Binding-site contacts:
Ligand atom F3 contacts residue ALA150 of chain 2.A at 3.0 Å.
Ligand atom F3 contacts residue SER175 of chain 2.A at 2.8 Å.
Ligand atom CM4 contacts residue PHE186 of chain 2.A at 3.5 Å (hydrophobic).
Ligand atom C3C contacts residue TYR128 of chain 2.A at 3.1 Å (hydrophobic).
Ligand atom C3A contacts residue PHE186 of chain 2.A at 3.1 Å (hydrophobic).
Ligand atom N3A contacts residue PHE186 of chain 2.A at 3.1 Å.
Ligand atom C4B contacts residue TYR152 of chain 2.A at 3.6 Å (hydrophobic).
Ligand atom F3 contacts residue TYR152 of chain 2.A at 3.6 Å.
Ligand atom C3 contacts residue LEU106 of chain 2.A at 3.4 Å (hydrophobic).
Ligand atom C4 contacts residue LEU106 of chain 2.A at 3.3 Å (hydrophobic).
Ligand atom C2A contacts residue TYR152 of chain 2.A at 3.5 Å (hydrophobic).
Ligand atom CM3 contacts residue ASN219 of chain 2.A at 3.5 Å.
Ligand atom F1 contacts residue PHE186 of chain 2.A at 3.3 Å.
Ligand atom C3B contacts residue MET224 of chain 2.A at 3.6 Å (hydrophobic).
Ligand atom C6B contacts residue TYR152 of chain 2.A at 3.6 Å (hydrophobic).
Ligand atom N1A contacts residue PRO174 of chain 2.A at 3.5 Å.
Ligand atom CM4 contacts residue ALA150 of chain 2.A at 3.7 Å (hydrophobic).
Ligand atom CM6 contacts residue TYR152 of chain 2.A at 3.4 Å (hydrophobic).
Ligand atom CM2 contacts residue MET224 of chain 2.A at 3.5 Å (hydrophobic).
Ligand atom C5B contacts residue TYR152 of chain 2.A at 3.4 Å (hydrophobic).
Ligand atom O1A contacts residue PRO174 of chain 2.A at 3.4 Å.
Ligand atom F2 contacts residue VAL176 of chain 2.A at 2.7 Å.
Ligand atom O1A contacts residue ALA24 of chain 2.C at 3.4 Å.
Ligand atom C1C contacts residue TYR128 of chain 2.A at 3.3 Å (hydrophobic).
Ligand atom CM6 contacts residue VAL191 of chain 2.A at 3.7 Å (hydrophobic).
Ligand atom F2 contacts residue PHE186 of chain 2.A at 3.1 Å.
Ligand atom C4 contacts residue TYR197 of chain 2.A at 3.7 Å (hydrophobic).
Ligand atom C2A contacts residue PHE186 of chain 2.A at 3.3 Å (hydrophobic).
Ligand atom CM2 contacts residue TYR128 of chain 2.A at 3.4 Å (hydrophobic).
Ligand atom O1 contacts residue MET221 of chain 2.A at 3.7 Å.
Ligand atom O1A contacts residue PHE186 of chain 2.A at 3.4 Å.
Ligand atom C1C contacts residue TYR197 of chain 2.A at 3.7 Å (hydrophobic).
Ligand atom CM4 contacts residue VAL176 of chain 2.A at 3.7 Å (hydrophobic).
Ligand atom N1A contacts residue ALA24 of chain 2.C at 3.3 Å.
Ligand atom N3A contacts residue TYR152 of chain 2.A at 3.5 Å.
Ligand atom F3 contacts residue VAL176 of chain 2.A at 3.6 Å.
Ligand atom N1A contacts residue PHE186 of chain 2.A at 3.5 Å.
Ligand atom F1 contacts residue MET224 of chain 2.A at 3.7 Å.
Ligand atom F3 contacts residue PRO174 of chain 2.A at 3.1 Å.
Ligand atom C2C contacts residue TYR128 of chain 2.A at 3.2 Å (hydrophobic).

The protein below binds the small molecule below.
Small molecule (SMILES): Cc1cc(CCCOc2c(C)cc(-c3noc(C(F)(F)F)n3)cc2C)on1

Sequence of chain 2.A:
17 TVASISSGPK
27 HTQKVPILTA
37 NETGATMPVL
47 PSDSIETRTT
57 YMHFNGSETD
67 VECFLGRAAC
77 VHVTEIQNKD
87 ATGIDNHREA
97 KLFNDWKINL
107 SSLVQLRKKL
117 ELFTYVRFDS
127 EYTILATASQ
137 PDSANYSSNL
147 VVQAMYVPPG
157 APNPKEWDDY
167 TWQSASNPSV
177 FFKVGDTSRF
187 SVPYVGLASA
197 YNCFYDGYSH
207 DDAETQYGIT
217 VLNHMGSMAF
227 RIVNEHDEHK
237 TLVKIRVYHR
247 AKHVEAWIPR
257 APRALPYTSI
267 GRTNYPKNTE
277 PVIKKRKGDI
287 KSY

Sequence of chain 2.C:
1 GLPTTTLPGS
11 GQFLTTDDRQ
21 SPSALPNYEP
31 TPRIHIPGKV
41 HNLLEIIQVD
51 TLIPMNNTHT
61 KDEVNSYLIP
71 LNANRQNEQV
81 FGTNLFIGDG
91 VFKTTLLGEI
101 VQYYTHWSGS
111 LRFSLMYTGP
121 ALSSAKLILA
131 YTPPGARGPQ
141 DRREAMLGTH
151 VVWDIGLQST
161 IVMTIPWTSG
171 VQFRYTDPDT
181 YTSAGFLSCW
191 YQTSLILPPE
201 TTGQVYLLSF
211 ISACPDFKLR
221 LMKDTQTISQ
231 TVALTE